Sequence of chain 1.B:
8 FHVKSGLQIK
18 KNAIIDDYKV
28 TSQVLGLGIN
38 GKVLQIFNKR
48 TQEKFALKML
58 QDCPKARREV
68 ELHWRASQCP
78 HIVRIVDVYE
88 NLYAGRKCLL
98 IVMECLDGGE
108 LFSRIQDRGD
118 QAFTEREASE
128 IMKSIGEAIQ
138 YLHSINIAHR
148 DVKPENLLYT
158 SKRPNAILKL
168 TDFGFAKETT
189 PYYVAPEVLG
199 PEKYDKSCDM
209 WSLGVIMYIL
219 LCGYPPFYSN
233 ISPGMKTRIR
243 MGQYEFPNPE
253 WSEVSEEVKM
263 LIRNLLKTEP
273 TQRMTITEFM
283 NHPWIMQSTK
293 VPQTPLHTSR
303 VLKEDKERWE

Binding-site contacts:
Ligand atom C3 contacts residue MET100 of chain 1.B at 3.9 Å (hydrophobic).
Ligand atom C10 contacts residue GLU101 of chain 1.B at 3.3 Å.
Ligand atom C14 contacts residue LEU103 of chain 1.B at 3.7 Å (hydrophobic).
Ligand atom C9 contacts residue LEU34 of chain 1.B at 3.9 Å (hydrophobic).
Ligand atom N7 contacts residue ASP169 of chain 1.B at 3.3 Å (salt-bridge).
Ligand atom O26 contacts residue LYS55 of chain 1.B at 3.6 Å.
Ligand atom N7 contacts residue LYS55 of chain 1.B at 3.4 Å.
Ligand atom N15 contacts residue LEU103 of chain 1.B at 2.8 Å (h-bond).
Ligand atom C10 contacts residue LEU103 of chain 1.B at 3.2 Å (hydrophobic).
Ligand atom C18 contacts residue LEU32 of chain 1.B at 3.8 Å (hydrophobic).
Ligand atom C5 contacts residue VAL40 of chain 1.B at 3.9 Å (hydrophobic).
Ligand atom C6 contacts residue ASP169 of chain 1.B at 3.7 Å.
Ligand atom C17 contacts residue LEU103 of chain 1.B at 3.1 Å (hydrophobic).
Ligand atom C11 contacts residue ALA53 of chain 1.B at 3.7 Å (hydrophobic).
Ligand atom C20 contacts residue LEU103 of chain 1.B at 3.7 Å (hydrophobic).
Ligand atom C8 contacts residue ASP169 of chain 1.B at 3.8 Å.
Ligand atom C6 contacts residue LYS55 of chain 1.B at 3.7 Å.
Ligand atom C10 contacts residue ALA53 of chain 1.B at 3.4 Å (hydrophobic).
Ligand atom C21 contacts residue LEU103 of chain 1.B at 3.6 Å (hydrophobic).
Ligand atom C19 contacts residue LEU103 of chain 1.B at 3.5 Å (hydrophobic).
Ligand atom C8 contacts residue GLY35 of chain 1.B at 3.5 Å.
Ligand atom C18 contacts residue LEU103 of chain 1.B at 3.2 Å (hydrophobic).
Ligand atom C13 contacts residue LEU32 of chain 1.B at 3.7 Å (hydrophobic).
Ligand atom C10 contacts residue CYS102 of chain 1.B at 3.9 Å (hydrophobic).
Ligand atom N16 contacts residue LEU32 of chain 1.B at 3.6 Å.
Ligand atom C8 contacts residue LEU34 of chain 1.B at 3.5 Å (hydrophobic).
Ligand atom N16 contacts residue LEU103 of chain 1.B at 3.3 Å (h-bond).
Ligand atom C21 contacts residue LEU32 of chain 1.B at 3.9 Å (hydrophobic).
Ligand atom N15 contacts residue ALA53 of chain 1.B at 3.8 Å.
Ligand atom O26 contacts residue ASP169 of chain 1.B at 3.3 Å (salt-bridge).
Ligand atom C13 contacts residue LEU155 of chain 1.B at 3.7 Å (hydrophobic).
Ligand atom C25 contacts residue LEU32 of chain 1.B at 3.8 Å (hydrophobic).
Ligand atom N15 contacts residue CYS102 of chain 1.B at 3.7 Å.
Ligand atom C17 contacts residue CYS102 of chain 1.B at 3.8 Å (hydrophobic).
Ligand atom N16 contacts residue ASP104 of chain 1.B at 3.7 Å.
Ligand atom C4 contacts residue VAL40 of chain 1.B at 3.9 Å (hydrophobic).
Ligand atom C14 contacts residue LEU32 of chain 1.B at 3.8 Å (hydrophobic).
Ligand atom C20 contacts residue LEU32 of chain 1.B at 3.6 Å (hydrophobic).
Ligand atom C19 contacts residue LEU32 of chain 1.B at 3.1 Å (hydrophobic).
Ligand atom C17 contacts residue LEU32 of chain 1.B at 3.5 Å (hydrophobic).

A small-molecule ligand and the protein it binds are described below.
Small molecule (SMILES): O=C1NCCc2[nH]c(-c3ccnc(-c4cnc5ccccc5c4)c3)cc21